Sequence of chain 1.E:
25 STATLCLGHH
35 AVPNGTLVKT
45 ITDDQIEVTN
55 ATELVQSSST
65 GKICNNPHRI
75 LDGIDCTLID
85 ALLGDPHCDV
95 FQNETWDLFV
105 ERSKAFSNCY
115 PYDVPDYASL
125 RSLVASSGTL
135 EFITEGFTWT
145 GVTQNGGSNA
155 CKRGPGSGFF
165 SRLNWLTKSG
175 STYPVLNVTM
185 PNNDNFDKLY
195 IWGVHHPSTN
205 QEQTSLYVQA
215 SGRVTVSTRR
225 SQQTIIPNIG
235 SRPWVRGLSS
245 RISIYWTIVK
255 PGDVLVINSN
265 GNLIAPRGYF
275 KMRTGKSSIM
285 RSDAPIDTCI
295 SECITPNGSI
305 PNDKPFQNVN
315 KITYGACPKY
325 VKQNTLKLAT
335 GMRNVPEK

A protein and the small-molecule ligand that binds it are described below.
Small molecule (SMILES): CC(=O)N[C@@H]1[C@@H](O)[C@H](O)[C@@H](CO)O[C@H]1O

Binding-site contacts:
Ligand atom O5 contacts residue ASN38 of chain 1.E at 2.4 Å (h-bond).
Ligand atom O7 contacts residue ASN38 of chain 1.E at 3.8 Å.
Ligand atom C4 contacts residue ASN38 of chain 1.E at 4.3 Å.
Ligand atom O6 contacts residue PRO37 of chain 1.E at 4.1 Å.
Ligand atom C7 contacts residue ASN38 of chain 1.E at 3.6 Å.
Ligand atom C1 contacts residue ASN38 of chain 1.E at 1.4 Å.
Ligand atom C3 contacts residue ASN38 of chain 1.E at 3.9 Å.
Ligand atom C5 contacts residue ASN38 of chain 1.E at 3.7 Å.
Ligand atom C2 contacts residue ASN38 of chain 1.E at 2.5 Å.
Ligand atom N2 contacts residue ASN38 of chain 1.E at 3.0 Å (h-bond).